Sequence of chain 1.D:
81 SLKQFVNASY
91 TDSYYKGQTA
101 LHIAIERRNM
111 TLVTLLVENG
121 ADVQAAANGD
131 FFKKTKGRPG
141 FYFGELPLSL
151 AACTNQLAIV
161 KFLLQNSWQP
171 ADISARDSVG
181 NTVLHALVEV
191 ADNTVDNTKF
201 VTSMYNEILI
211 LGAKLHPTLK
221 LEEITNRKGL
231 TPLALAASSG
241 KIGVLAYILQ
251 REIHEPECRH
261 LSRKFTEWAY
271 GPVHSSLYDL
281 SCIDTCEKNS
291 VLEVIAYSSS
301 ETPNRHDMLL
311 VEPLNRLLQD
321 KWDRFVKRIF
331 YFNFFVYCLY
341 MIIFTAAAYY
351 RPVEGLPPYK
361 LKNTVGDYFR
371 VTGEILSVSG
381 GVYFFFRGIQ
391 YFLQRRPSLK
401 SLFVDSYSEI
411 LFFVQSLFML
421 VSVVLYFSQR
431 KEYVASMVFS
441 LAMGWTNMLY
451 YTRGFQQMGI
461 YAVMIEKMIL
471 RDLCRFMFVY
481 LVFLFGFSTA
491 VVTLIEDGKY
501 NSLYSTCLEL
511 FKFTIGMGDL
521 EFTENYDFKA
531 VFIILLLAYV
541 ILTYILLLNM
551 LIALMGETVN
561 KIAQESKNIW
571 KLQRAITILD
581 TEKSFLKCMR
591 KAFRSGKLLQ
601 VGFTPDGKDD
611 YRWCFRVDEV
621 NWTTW

Binding-site contacts:
Ligand atom CAT contacts residue MET443 of chain 1.B at 3.6 Å (hydrophobic).
Ligand atom OAG contacts residue TYR407 of chain 1.B at 3.1 Å (h-bond).
Ligand atom CBM contacts residue LEU449 of chain 1.B at 3.9 Å (hydrophobic).
Ligand atom CAL contacts residue TYR407 of chain 1.B at 3.9 Å (hydrophobic).
Ligand atom OAE contacts residue PHE487 of chain 1.D at 3.6 Å.
Ligand atom CBT contacts residue TYR450 of chain 1.B at 3.8 Å (hydrophobic).
Ligand atom CBB contacts residue TYR407 of chain 1.B at 3.4 Å (hydrophobic).
Ligand atom CBO contacts residue LEU411 of chain 1.B at 3.5 Å (hydrophobic).
Ligand atom CBM contacts residue THR446 of chain 1.B at 3.5 Å.
Ligand atom CAV contacts residue LEU411 of chain 1.B at 4.0 Å (hydrophobic).
Ligand atom OAG contacts residue LEU411 of chain 1.B at 3.6 Å.
Ligand atom OAE contacts residue THR446 of chain 1.B at 3.1 Å (h-bond).
Ligand atom CAP contacts residue LEU411 of chain 1.B at 3.2 Å (hydrophobic).
Ligand atom CBC contacts residue LEU542 of chain 1.D at 3.9 Å (hydrophobic).
Ligand atom CBT contacts residue ASN447 of chain 1.B at 3.8 Å.
Ligand atom OAD contacts residue MET443 of chain 1.B at 3.5 Å.
Ligand atom CBC contacts residue ILE469 of chain 1.B at 3.9 Å (hydrophobic).
Ligand atom CBP contacts residue LEU449 of chain 1.B at 3.7 Å (hydrophobic).
Ligand atom CAL contacts residue LEU411 of chain 1.B at 4.0 Å (hydrophobic).
Ligand atom CBD contacts residue LEU411 of chain 1.B at 3.4 Å (hydrophobic).
Ligand atom CAN contacts residue MET443 of chain 1.B at 3.5 Å (hydrophobic).
Ligand atom OAD contacts residue THR446 of chain 1.B at 4.0 Å.
Ligand atom OAH contacts residue SER408 of chain 1.B at 3.2 Å.
Ligand atom CBJ contacts residue LEU542 of chain 1.D at 3.5 Å (hydrophobic).
Ligand atom CBL contacts residue ILE541 of chain 1.D at 4.0 Å (hydrophobic).
Ligand atom OAI contacts residue GLU466 of chain 1.B at 3.6 Å (salt-bridge).
Ligand atom CBL contacts residue LEU542 of chain 1.D at 3.6 Å (hydrophobic).
Ligand atom CBC contacts residue TYR407 of chain 1.B at 3.9 Å (hydrophobic).
Ligand atom CBQ contacts residue LEU411 of chain 1.B at 4.0 Å (hydrophobic).
Ligand atom OAH contacts residue TYR450 of chain 1.B at 3.9 Å.
Ligand atom CAK contacts residue LEU411 of chain 1.B at 3.8 Å (hydrophobic).
Ligand atom CBT contacts residue PHE412 of chain 1.B at 3.8 Å (hydrophobic).
Ligand atom CBT contacts residue LEU411 of chain 1.B at 3.9 Å (hydrophobic).
Ligand atom CBN contacts residue LEU449 of chain 1.B at 4.0 Å (hydrophobic).
Ligand atom CAM contacts residue LEU411 of chain 1.B at 3.9 Å (hydrophobic).
Ligand atom CBI contacts residue ALA538 of chain 1.D at 4.0 Å (hydrophobic).
Ligand atom CAZ contacts residue THR446 of chain 1.B at 3.8 Å.
Ligand atom CAU contacts residue THR446 of chain 1.B at 3.9 Å.
Ligand atom CBT contacts residue SER408 of chain 1.B at 3.7 Å.
Ligand atom OAI contacts residue ARG453 of chain 1.B at 3.8 Å.

A protein and the small-molecule ligand that binds it are described below.
Small molecule (SMILES): C=C(C)[C@]12C[C@@H](C)[C@@]34O[C@](Cc5ccccc5)(O[C@@H]1[C@@H]3C=C(COC(=O)Cc1ccc(O)c(OC)c1)C[C@]1(O)C(=O)C(C)=C[C@@H]41)O2

Sequence of chain 1.B:
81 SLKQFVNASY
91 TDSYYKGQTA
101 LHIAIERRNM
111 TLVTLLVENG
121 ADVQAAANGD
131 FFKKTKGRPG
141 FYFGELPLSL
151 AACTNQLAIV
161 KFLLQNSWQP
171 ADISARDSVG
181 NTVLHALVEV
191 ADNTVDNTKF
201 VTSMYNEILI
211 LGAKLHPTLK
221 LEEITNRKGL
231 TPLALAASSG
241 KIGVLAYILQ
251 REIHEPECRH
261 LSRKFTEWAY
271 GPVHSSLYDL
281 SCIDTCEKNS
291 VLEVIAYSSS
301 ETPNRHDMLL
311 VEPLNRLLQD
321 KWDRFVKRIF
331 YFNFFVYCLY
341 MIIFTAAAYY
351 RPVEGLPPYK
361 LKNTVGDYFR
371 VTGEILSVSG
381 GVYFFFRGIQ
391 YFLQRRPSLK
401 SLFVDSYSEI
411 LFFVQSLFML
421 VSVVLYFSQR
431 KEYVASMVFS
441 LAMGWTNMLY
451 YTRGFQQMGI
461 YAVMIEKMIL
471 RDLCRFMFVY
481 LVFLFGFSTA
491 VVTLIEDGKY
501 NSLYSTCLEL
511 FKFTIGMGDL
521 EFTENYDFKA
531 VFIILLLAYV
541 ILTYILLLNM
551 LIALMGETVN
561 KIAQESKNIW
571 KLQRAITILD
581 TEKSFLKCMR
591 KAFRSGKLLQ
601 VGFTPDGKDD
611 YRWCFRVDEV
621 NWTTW